A protein and the small-molecule ligand that binds it are described below.
Small molecule (SMILES): OC[C@H]1O[C@H](O[C@H]2[C@H](O)[C@@H](O)[C@H](OCCCCCC3CCCCC3)O[C@@H]2CO)[C@H](O)[C@@H](O)[C@@H]1O

Binding-site contacts:
Ligand atom C10 contacts residue TYR249 of chain 1.B at 3.8 Å (hydrophobic).
Ligand atom C9 contacts residue VAL273 of chain 1.B at 4.0 Å (hydrophobic).
Ligand atom C5 contacts residue TYR249 of chain 1.B at 3.7 Å (hydrophobic).
Ligand atom C7 contacts residue THR272 of chain 1.B at 3.4 Å.
Ligand atom C2 contacts residue PHE108 of chain 1.B at 4.1 Å (hydrophobic).
Ligand atom C6 contacts residue TYR249 of chain 1.B at 3.8 Å (hydrophobic).
Ligand atom C19 contacts residue ARG252 of chain 1.B at 4.2 Å.
Ligand atom C11 contacts residue TYR249 of chain 1.B at 3.7 Å (hydrophobic).
Ligand atom O12 contacts residue TYR249 of chain 1.B at 4.0 Å.
Ligand atom C13 contacts residue ARG252 of chain 1.B at 4.3 Å.
Ligand atom O22 contacts residue TYR249 of chain 1.B at 3.9 Å.
Ligand atom C11 contacts residue PHE108 of chain 1.B at 3.6 Å (hydrophobic).
Ligand atom C18 contacts residue TYR249 of chain 1.B at 4.3 Å (hydrophobic).
Ligand atom C11 contacts residue PHE245 of chain 1.B at 4.3 Å (hydrophobic).
Ligand atom C2 contacts residue TYR249 of chain 1.B at 4.1 Å (hydrophobic).
Ligand atom C10 contacts residue ILE246 of chain 1.B at 4.2 Å (hydrophobic).
Ligand atom C4 contacts residue LEU105 of chain 1.B at 3.9 Å (hydrophobic).
Ligand atom C15 contacts residue ARG252 of chain 1.B at 4.4 Å.
Ligand atom C1 contacts residue TYR249 of chain 1.B at 4.4 Å (hydrophobic).
Ligand atom C9 contacts residue LEU269 of chain 1.B at 3.7 Å (hydrophobic).
Ligand atom C3 contacts residue ASN268 of chain 1.B at 3.8 Å.
Ligand atom C8 contacts residue THR272 of chain 1.B at 3.5 Å.
Ligand atom C6 contacts residue PHE108 of chain 1.B at 4.3 Å (hydrophobic).
Ligand atom C10 contacts residue LEU269 of chain 1.B at 3.9 Å (hydrophobic).
Ligand atom C10 contacts residue PHE245 of chain 1.B at 4.1 Å (hydrophobic).
Ligand atom C4 contacts residue ASN268 of chain 1.B at 4.1 Å.
Ligand atom C2 contacts residue ALA104 of chain 1.B at 4.2 Å (hydrophobic).
Ligand atom C9 contacts residue VAL164 of chain 1.B at 4.5 Å (hydrophobic).
Ligand atom C4 contacts residue TYR249 of chain 1.B at 4.1 Å (hydrophobic).
Ligand atom C1 contacts residue ALA104 of chain 1.B at 4.4 Å (hydrophobic).
Ligand atom O12 contacts residue ARG252 of chain 1.B at 3.9 Å.
Ligand atom C5 contacts residue PHE108 of chain 1.B at 3.7 Å (hydrophobic).
Ligand atom C3 contacts residue TYR249 of chain 1.B at 3.3 Å (hydrophobic).
Ligand atom C8 contacts residue VAL273 of chain 1.B at 4.3 Å (hydrophobic).
Ligand atom O20 contacts residue ARG252 of chain 1.B at 4.4 Å.
Ligand atom O14 contacts residue ARG252 of chain 1.B at 3.4 Å (salt-bridge).
Ligand atom C5 contacts residue LEU105 of chain 1.B at 4.5 Å (hydrophobic).
Ligand atom O21 contacts residue HIS265 of chain 1.B at 3.9 Å.
Ligand atom C4 contacts residue THR272 of chain 1.B at 4.4 Å.

Sequence of chain 1.B:
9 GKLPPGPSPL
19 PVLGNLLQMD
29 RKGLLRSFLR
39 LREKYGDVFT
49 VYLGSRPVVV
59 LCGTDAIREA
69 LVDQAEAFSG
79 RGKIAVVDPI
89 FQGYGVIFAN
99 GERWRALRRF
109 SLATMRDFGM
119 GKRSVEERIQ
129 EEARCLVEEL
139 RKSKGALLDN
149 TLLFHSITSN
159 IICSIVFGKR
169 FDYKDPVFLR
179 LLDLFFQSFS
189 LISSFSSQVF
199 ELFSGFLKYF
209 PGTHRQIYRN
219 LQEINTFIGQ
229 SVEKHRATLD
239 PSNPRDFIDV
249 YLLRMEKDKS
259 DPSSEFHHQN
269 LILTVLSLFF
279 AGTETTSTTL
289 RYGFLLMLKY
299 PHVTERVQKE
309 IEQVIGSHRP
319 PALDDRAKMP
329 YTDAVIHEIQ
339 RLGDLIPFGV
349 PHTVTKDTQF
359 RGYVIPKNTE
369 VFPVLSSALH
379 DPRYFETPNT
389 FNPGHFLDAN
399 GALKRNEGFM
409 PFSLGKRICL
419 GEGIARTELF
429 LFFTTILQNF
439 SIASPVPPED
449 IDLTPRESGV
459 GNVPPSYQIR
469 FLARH